Binding-site contacts:
Ligand atom C2 contacts residue ASN306 of chain 1.E at 2.5 Å.
Ligand atom C8 contacts residue ASN306 of chain 1.E at 4.1 Å.
Ligand atom N2 contacts residue ASN306 of chain 1.E at 2.9 Å (h-bond).
Ligand atom C8 contacts residue LYS302 of chain 1.E at 3.8 Å.
Ligand atom C3 contacts residue ASN306 of chain 1.E at 3.9 Å.
Ligand atom O5 contacts residue ASN306 of chain 1.E at 2.5 Å (h-bond).
Ligand atom O7 contacts residue ASN306 of chain 1.E at 3.3 Å (h-bond).
Ligand atom C4 contacts residue ASN306 of chain 1.E at 4.4 Å.
Ligand atom C1 contacts residue ASN306 of chain 1.E at 1.5 Å.
Ligand atom C5 contacts residue ASN306 of chain 1.E at 3.8 Å.
Ligand atom C7 contacts residue ASN306 of chain 1.E at 3.3 Å.

Sequence of chain 1.E:
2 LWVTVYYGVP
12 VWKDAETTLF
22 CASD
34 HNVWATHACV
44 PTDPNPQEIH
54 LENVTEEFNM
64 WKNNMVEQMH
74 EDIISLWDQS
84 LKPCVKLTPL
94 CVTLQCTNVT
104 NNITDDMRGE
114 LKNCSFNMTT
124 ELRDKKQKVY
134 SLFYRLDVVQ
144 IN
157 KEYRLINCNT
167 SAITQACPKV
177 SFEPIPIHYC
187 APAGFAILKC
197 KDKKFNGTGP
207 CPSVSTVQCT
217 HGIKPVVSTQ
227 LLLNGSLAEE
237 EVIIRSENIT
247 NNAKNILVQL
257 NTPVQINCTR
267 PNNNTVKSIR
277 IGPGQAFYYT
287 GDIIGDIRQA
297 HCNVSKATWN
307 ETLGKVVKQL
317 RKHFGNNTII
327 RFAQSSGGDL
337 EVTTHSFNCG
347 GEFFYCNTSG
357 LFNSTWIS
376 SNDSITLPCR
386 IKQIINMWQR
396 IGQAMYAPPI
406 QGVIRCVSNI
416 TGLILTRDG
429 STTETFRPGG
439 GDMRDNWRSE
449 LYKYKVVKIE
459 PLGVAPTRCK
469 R

This small molecule binds to this protein.
Small molecule (SMILES): CC(=O)N[C@@H]1[C@@H](O)[C@H](O)[C@@H](CO)O[C@H]1O